Sequence of chain 1.A:
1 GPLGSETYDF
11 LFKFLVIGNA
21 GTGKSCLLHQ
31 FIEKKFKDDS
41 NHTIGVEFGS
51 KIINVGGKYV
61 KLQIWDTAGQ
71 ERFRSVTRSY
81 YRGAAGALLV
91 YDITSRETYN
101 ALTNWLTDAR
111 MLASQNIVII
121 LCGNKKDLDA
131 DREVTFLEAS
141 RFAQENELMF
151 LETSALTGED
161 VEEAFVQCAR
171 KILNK

Binding-site contacts:
Ligand atom O2G contacts residue MG1 of chain 1.B at 1.9 Å.
Ligand atom O2B contacts residue MG1 of chain 1.B at 2.0 Å.
Ligand atom O3G contacts residue GLY69 of chain 1.A at 2.8 Å (h-bond).
Ligand atom O6 contacts residue ALA155 of chain 1.A at 2.8 Å (h-bond).
Ligand atom O6 contacts residue SER154 of chain 1.A at 3.5 Å.
Ligand atom O6 contacts residue ASN124 of chain 1.A at 3.4 Å (h-bond).
Ligand atom O1B contacts residue THR22 of chain 1.A at 3.3 Å (h-bond).
Ligand atom O6 contacts residue ASP127 of chain 1.A at 3.4 Å (salt-bridge).
Ligand atom N7 contacts residue ASN124 of chain 1.A at 3.2 Å (h-bond).
Ligand atom O1A contacts residue SER25 of chain 1.A at 3.3 Å (h-bond).
Ligand atom C8 contacts residue GLY23 of chain 1.A at 3.6 Å.
Ligand atom O1G contacts residue HIS42 of chain 1.A at 2.5 Å (h-bond).
Ligand atom N1 contacts residue LEU156 of chain 1.A at 3.5 Å.
Ligand atom N3B contacts residue MG1 of chain 1.B at 3.4 Å.
Ligand atom N7 contacts residue ALA155 of chain 1.A at 3.5 Å.
Ligand atom PB contacts residue MG1 of chain 1.B at 3.2 Å.
Ligand atom O1B contacts residue LYS24 of chain 1.A at 2.7 Å (salt-bridge).
Ligand atom PA contacts residue SER40 of chain 1.A at 3.6 Å.
Ligand atom O2A contacts residue SER40 of chain 1.A at 2.7 Å (h-bond).
Ligand atom O4' contacts residue LYS125 of chain 1.A at 3.2 Å (salt-bridge).
Ligand atom C6 contacts residue ASP127 of chain 1.A at 3.6 Å.
Ligand atom N2 contacts residue LEU128 of chain 1.A at 3.5 Å.
Ligand atom O3G contacts residue ALA20 of chain 1.A at 3.4 Å.
Ligand atom C6 contacts residue LYS125 of chain 1.A at 3.6 Å.
Ligand atom O3G contacts residue LYS24 of chain 1.A at 2.7 Å (salt-bridge).
Ligand atom PG contacts residue MG1 of chain 1.B at 3.2 Å.
Ligand atom O6 contacts residue LYS125 of chain 1.A at 3.4 Å.
Ligand atom O6 contacts residue LEU156 of chain 1.A at 3.3 Å (h-bond).
Ligand atom N2 contacts residue ASP127 of chain 1.A at 2.9 Å (salt-bridge).
Ligand atom N1 contacts residue ASP127 of chain 1.A at 2.8 Å (salt-bridge).
Ligand atom O3A contacts residue GLY23 of chain 1.A at 3.2 Å (h-bond).
Ligand atom O2' contacts residue PHE36 of chain 1.A at 3.2 Å.
Ligand atom O1B contacts residue GLY23 of chain 1.A at 3.0 Å (h-bond).
Ligand atom N3B contacts residue GLY21 of chain 1.A at 3.1 Å (h-bond).
Ligand atom O2G contacts residue THR43 of chain 1.A at 2.8 Å (h-bond).
Ligand atom O1A contacts residue CYS26 of chain 1.A at 3.0 Å (h-bond).
Ligand atom O2B contacts residue SER25 of chain 1.A at 2.9 Å (h-bond).
Ligand atom O1B contacts residue GLY21 of chain 1.A at 3.5 Å (h-bond).
Ligand atom O1A contacts residue GLY23 of chain 1.A at 3.2 Å.
Ligand atom N2 contacts residue LEU156 of chain 1.A at 3.4 Å.

A small-molecule ligand and the protein it binds are described below.
Small molecule (SMILES): Nc1nc2c(ncn2[C@@H]2O[C@H](CO[P](=O)(O)O[P](=O)(O)NP(=O)(O)O)[C@@H](O)[C@H]2O)c(=O)[nH]1